Binding-site contacts:
Ligand atom C7 contacts residue ASN229 of chain 1.A at 3.1 Å.
Ligand atom C4 contacts residue ASN229 of chain 1.A at 3.4 Å.
Ligand atom O3 contacts residue ASN229 of chain 1.A at 3.8 Å.
Ligand atom N2 contacts residue ASN229 of chain 1.A at 2.4 Å (h-bond).
Ligand atom O5 contacts residue ASN229 of chain 1.A at 2.4 Å (h-bond).
Ligand atom C5 contacts residue ASN229 of chain 1.A at 3.4 Å.
Ligand atom C3 contacts residue ASN229 of chain 1.A at 3.0 Å.
Ligand atom C8 contacts residue ASN229 of chain 1.A at 3.6 Å.
Ligand atom C1 contacts residue ASN229 of chain 1.A at 1.4 Å.
Ligand atom C2 contacts residue ASN229 of chain 1.A at 1.6 Å.
Ligand atom O7 contacts residue ASN229 of chain 1.A at 4.0 Å.

A protein and the small-molecule ligand that binds it are described below.
Small molecule (SMILES): CC(=O)N[C@@H]1[C@@H](O)[C@H](O)[C@@H](CO)O[C@H]1O

Sequence of chain 1.A:
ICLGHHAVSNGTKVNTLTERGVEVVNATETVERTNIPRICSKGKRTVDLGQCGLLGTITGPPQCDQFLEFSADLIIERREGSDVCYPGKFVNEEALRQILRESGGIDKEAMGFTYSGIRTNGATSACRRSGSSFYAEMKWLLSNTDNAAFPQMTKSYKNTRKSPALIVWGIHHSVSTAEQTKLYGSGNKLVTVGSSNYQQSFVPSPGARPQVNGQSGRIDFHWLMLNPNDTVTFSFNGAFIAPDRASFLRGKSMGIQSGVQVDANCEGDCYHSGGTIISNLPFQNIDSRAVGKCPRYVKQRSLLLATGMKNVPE